A small-molecule ligand and the protein it binds are described below.
Small molecule (SMILES): NC(=O)c1c(-c2ccc3scnc3c2)nn2c1N[C@H]1C[C@H](C[C@@H]1O)C2

Sequence of chain 1.B:
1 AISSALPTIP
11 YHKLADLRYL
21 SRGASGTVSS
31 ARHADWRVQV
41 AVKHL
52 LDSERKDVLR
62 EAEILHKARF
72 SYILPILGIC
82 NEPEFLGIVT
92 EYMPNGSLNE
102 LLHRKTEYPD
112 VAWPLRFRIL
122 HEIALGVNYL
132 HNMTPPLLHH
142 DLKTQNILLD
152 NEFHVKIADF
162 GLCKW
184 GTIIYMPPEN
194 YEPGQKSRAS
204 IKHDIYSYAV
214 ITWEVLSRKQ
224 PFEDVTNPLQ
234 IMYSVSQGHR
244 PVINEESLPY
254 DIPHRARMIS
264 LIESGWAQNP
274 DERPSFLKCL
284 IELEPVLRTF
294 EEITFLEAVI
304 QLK

Binding-site contacts:
Ligand atom C25 contacts residue LEU75 of chain 1.B at 3.6 Å (hydrophobic).
Ligand atom C20 contacts residue LYS43 of chain 1.B at 3.7 Å.
Ligand atom C02 contacts residue MET94 of chain 1.B at 3.8 Å (hydrophobic).
Ligand atom C02 contacts residue ALA41 of chain 1.B at 3.4 Å (hydrophobic).
Ligand atom C24 contacts residue LEU75 of chain 1.B at 3.4 Å (hydrophobic).
Ligand atom N01 contacts residue GLU92 of chain 1.B at 3.1 Å (salt-bridge).
Ligand atom S21 contacts residue ILE89 of chain 1.B at 3.9 Å.
Ligand atom N01 contacts residue MET94 of chain 1.B at 3.6 Å.
Ligand atom C08 contacts residue GLY97 of chain 1.B at 3.9 Å.
Ligand atom C10 contacts residue SER21 of chain 1.B at 3.7 Å.
Ligand atom S21 contacts residue LYS43 of chain 1.B at 3.7 Å.
Ligand atom O03 contacts residue GLU92 of chain 1.B at 3.8 Å.
Ligand atom C19 contacts residue LYS43 of chain 1.B at 3.6 Å.
Ligand atom N01 contacts residue ALA41 of chain 1.B at 3.5 Å.
Ligand atom N06 contacts residue MET94 of chain 1.B at 3.7 Å.
Ligand atom C20 contacts residue LEU75 of chain 1.B at 3.6 Å (hydrophobic).
Ligand atom C07 contacts residue MET94 of chain 1.B at 3.8 Å (hydrophobic).
Ligand atom O03 contacts residue ALA41 of chain 1.B at 3.4 Å.
Ligand atom C04 contacts residue LEU149 of chain 1.B at 3.5 Å (hydrophobic).
Ligand atom O03 contacts residue MET94 of chain 1.B at 2.8 Å (h-bond).
Ligand atom C16 contacts residue VAL28 of chain 1.B at 3.8 Å (hydrophobic).
Ligand atom C02 contacts residue LEU149 of chain 1.B at 3.8 Å (hydrophobic).
Ligand atom N01 contacts residue LEU75 of chain 1.B at 3.5 Å.
Ligand atom C22 contacts residue GLU62 of chain 1.B at 3.2 Å.
Ligand atom C22 contacts residue LYS43 of chain 1.B at 3.8 Å.
Ligand atom C19 contacts residue THR91 of chain 1.B at 3.5 Å.
Ligand atom N23 contacts residue ASP160 of chain 1.B at 3.2 Å (salt-bridge).
Ligand atom C18 contacts residue THR91 of chain 1.B at 3.6 Å.
Ligand atom N15 contacts residue VAL28 of chain 1.B at 3.5 Å.
Ligand atom S21 contacts residue LEU66 of chain 1.B at 3.8 Å.
Ligand atom O03 contacts residue TYR93 of chain 1.B at 3.6 Å.
Ligand atom N23 contacts residue LEU75 of chain 1.B at 3.9 Å.
Ligand atom C22 contacts residue ASP160 of chain 1.B at 3.7 Å.
Ligand atom N01 contacts residue THR91 of chain 1.B at 3.3 Å (h-bond).
Ligand atom C16 contacts residue LEU149 of chain 1.B at 3.7 Å (hydrophobic).
Ligand atom C24 contacts residue LYS43 of chain 1.B at 3.8 Å.
Ligand atom N01 contacts residue LEU149 of chain 1.B at 3.7 Å.
Ligand atom N23 contacts residue ALA159 of chain 1.B at 3.8 Å.
Ligand atom N14 contacts residue VAL28 of chain 1.B at 3.9 Å.
Ligand atom N23 contacts residue LYS43 of chain 1.B at 3.9 Å.